Binding-site contacts:
Ligand atom C1 contacts residue ARG247 of chain 2.A at 4.3 Å.
Ligand atom C7 contacts residue ASN125 of chain 2.A at 3.7 Å.
Ligand atom C2 contacts residue ASN125 of chain 2.A at 2.5 Å.
Ligand atom C3 contacts residue ASN125 of chain 2.A at 3.8 Å.
Ligand atom C8 contacts residue GLN124 of chain 2.A at 3.6 Å.
Ligand atom C1 contacts residue ASN125 of chain 2.A at 1.4 Å.
Ligand atom O7 contacts residue ASN125 of chain 2.A at 3.9 Å.
Ligand atom O5 contacts residue ASN125 of chain 2.A at 2.3 Å (h-bond).
Ligand atom C4 contacts residue ASN125 of chain 2.A at 4.2 Å.
Ligand atom C5 contacts residue ASN125 of chain 2.A at 3.6 Å.
Ligand atom N2 contacts residue ASN125 of chain 2.A at 3.0 Å (h-bond).
Ligand atom N2 contacts residue GLN124 of chain 2.A at 4.3 Å.

Sequence of chain 2.A:
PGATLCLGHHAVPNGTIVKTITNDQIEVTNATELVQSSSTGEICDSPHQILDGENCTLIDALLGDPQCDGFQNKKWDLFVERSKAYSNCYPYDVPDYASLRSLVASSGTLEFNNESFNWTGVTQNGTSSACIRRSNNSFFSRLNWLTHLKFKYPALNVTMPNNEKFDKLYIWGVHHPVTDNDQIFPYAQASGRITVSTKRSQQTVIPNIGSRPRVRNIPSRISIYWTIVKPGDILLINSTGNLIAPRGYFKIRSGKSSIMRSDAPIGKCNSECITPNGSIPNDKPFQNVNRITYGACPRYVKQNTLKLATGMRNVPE

The small molecule below binds the protein below.
Small molecule (SMILES): CC(=O)N[C@@H]1[C@@H](O)[C@H](O)[C@@H](CO)O[C@H]1O